Sequence of chain 1.Z:
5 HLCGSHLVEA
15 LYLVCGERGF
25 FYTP

Binding-site contacts:
Ligand atom NZ contacts residue GLU21 of chain 1.Z at 2.7 Å (salt-bridge).
Ligand atom CH2 contacts residue LEU11 of chain 1.X at 3.7 Å (hydrophobic).
Ligand atom CZ3 contacts residue CYS6 of chain 1.W at 3.5 Å (hydrophobic).
Ligand atom OH contacts residue SER9 of chain 1.W at 3.5 Å (h-bond).
Ligand atom CZ2 contacts residue LEU11 of chain 1.X at 4.2 Å (hydrophobic).
Ligand atom OH contacts residue CYS6 of chain 1.W at 2.6 Å (h-bond).
Ligand atom CB contacts residue LEU16 of chain 1.W at 3.8 Å (hydrophobic).
Ligand atom CG contacts residue LEU17 of chain 1.Z at 4.2 Å (hydrophobic).
Ligand atom NZ contacts residue CYS11 of chain 1.W at 2.7 Å (h-bond).
Ligand atom CE2 contacts residue HIS5 of chain 1.BA at 3.8 Å.
Ligand atom CZ2 contacts residue HIS5 of chain 1.BA at 4.2 Å.
Ligand atom CD2 contacts residue HIS5 of chain 1.BA at 3.9 Å.
Ligand atom CD2 contacts residue CYS11 of chain 1.W at 4.2 Å (hydrophobic).
Ligand atom CA contacts residue GLU21 of chain 1.Z at 3.7 Å.
Ligand atom CE3 contacts residue CYS11 of chain 1.W at 3.5 Å (hydrophobic).
Ligand atom NZ contacts residue SER12 of chain 1.W at 3.9 Å.
Ligand atom OH contacts residue ILE10 of chain 1.W at 3.7 Å.
Ligand atom CA contacts residue HIS5 of chain 1.BA at 3.5 Å.
Ligand atom CB contacts residue CYS11 of chain 1.W at 3.3 Å (hydrophobic).
Ligand atom CG contacts residue LEU16 of chain 1.W at 4.0 Å (hydrophobic).
Ligand atom CD2 contacts residue LEU16 of chain 1.W at 4.1 Å (hydrophobic).
Ligand atom CZ3 contacts residue LEU11 of chain 1.X at 4.0 Å (hydrophobic).
Ligand atom CG contacts residue CYS11 of chain 1.W at 4.2 Å (hydrophobic).
Ligand atom NE1 contacts residue HIS5 of chain 1.BA at 3.9 Å.
Ligand atom CB contacts residue LEU13 of chain 1.W at 4.1 Å (hydrophobic).
Ligand atom CB contacts residue HIS5 of chain 1.BA at 4.1 Å.
Ligand atom OH contacts residue CYS11 of chain 1.W at 3.0 Å (h-bond).
Ligand atom CZ2 contacts residue LEU6 of chain 1.BA at 4.0 Å (hydrophobic).
Ligand atom CA contacts residue ILE10 of chain 1.W at 3.9 Å (hydrophobic).
Ligand atom CD1 contacts residue HIS5 of chain 1.BA at 3.7 Å.
Ligand atom CD1 contacts residue LEU17 of chain 1.Z at 3.9 Å (hydrophobic).
Ligand atom CA contacts residue LEU17 of chain 1.Z at 4.1 Å (hydrophobic).
Ligand atom CE3 contacts residue ILE10 of chain 1.W at 4.2 Å (hydrophobic).
Ligand atom CA contacts residue CYS11 of chain 1.W at 3.0 Å (hydrophobic).
Ligand atom CZ3 contacts residue CYS11 of chain 1.W at 3.8 Å (hydrophobic).
Ligand atom NZ contacts residue ILE10 of chain 1.W at 4.1 Å.
Ligand atom CE3 contacts residue LEU16 of chain 1.W at 4.1 Å (hydrophobic).
Ligand atom CH2 contacts residue CYS6 of chain 1.W at 3.6 Å (hydrophobic).
Ligand atom CB contacts residue LEU17 of chain 1.Z at 3.8 Å (hydrophobic).
Ligand atom CG contacts residue HIS5 of chain 1.BA at 3.6 Å.

Sequence of chain 1.X:
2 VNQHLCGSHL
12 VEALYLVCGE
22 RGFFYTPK

This small molecule binds to this protein.
Small molecule (SMILES): NCCc1c[nH]c2ccc(O)cc12

Sequence of chain 1.W:
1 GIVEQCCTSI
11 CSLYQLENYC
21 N

Sequence of chain 1.BA:
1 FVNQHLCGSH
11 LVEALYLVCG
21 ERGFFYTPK